Sequence of chain 2.B:
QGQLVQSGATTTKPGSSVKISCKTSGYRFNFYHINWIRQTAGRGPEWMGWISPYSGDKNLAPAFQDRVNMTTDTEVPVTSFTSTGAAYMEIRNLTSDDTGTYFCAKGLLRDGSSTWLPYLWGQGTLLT

Binding-site contacts:
Ligand atom C6 contacts residue ASP57 of chain 2.B at 3.2 Å.
Ligand atom N2 contacts residue HIS33 of chain 2.B at 3.5 Å (h-bond).
Ligand atom C7 contacts residue SER52 of chain 2.B at 3.6 Å.
Ligand atom O4 contacts residue HIS96 of chain 2.C at 3.5 Å (h-bond).
Ligand atom C7 contacts residue ASN58 of chain 2.D at 3.1 Å.
Ligand atom O5 contacts residue ASN58 of chain 2.D at 2.3 Å (h-bond).
Ligand atom O2 contacts residue THR115 of chain 2.B at 2.9 Å (h-bond).
Ligand atom C1 contacts residue ASN58 of chain 2.D at 1.4 Å.
Ligand atom O6 contacts residue ASP57 of chain 2.B at 2.6 Å (salt-bridge).
Ligand atom N2 contacts residue SER52 of chain 2.B at 3.5 Å (h-bond).
Ligand atom C5 contacts residue ARG110 of chain 2.B at 3.3 Å.
Ligand atom N2 contacts residue ASN58 of chain 2.D at 2.9 Å (h-bond).
Ligand atom C3 contacts residue HIS33 of chain 2.B at 3.4 Å.
Ligand atom C8 contacts residue PHE31 of chain 2.B at 3.2 Å (hydrophobic).
Ligand atom C5 contacts residue GLY112 of chain 2.B at 3.2 Å.
Ligand atom O7 contacts residue SER52 of chain 2.B at 2.9 Å (h-bond).
Ligand atom C7 contacts residue HIS33 of chain 2.B at 3.1 Å.
Ligand atom O6 contacts residue ARG110 of chain 2.B at 2.8 Å (salt-bridge).
Ligand atom C2 contacts residue ASN58 of chain 2.D at 2.5 Å.
Ligand atom O7 contacts residue ASN58 of chain 2.D at 2.9 Å (h-bond).
Ligand atom O6 contacts residue PHE31 of chain 2.B at 3.1 Å (h-bond).
Ligand atom O3 contacts residue HIS33 of chain 2.B at 2.9 Å (h-bond).
Ligand atom O4 contacts residue GLY112 of chain 2.B at 3.0 Å (h-bond).
Ligand atom O6 contacts residue SER55 of chain 2.B at 3.2 Å (h-bond).
Ligand atom O7 contacts residue SER17 of chain 2.A at 2.3 Å (h-bond).
Ligand atom O5 contacts residue ASN97 of chain 2.C at 3.5 Å.
Ligand atom C3 contacts residue GLY112 of chain 2.B at 3.5 Å.
Ligand atom O4 contacts residue SER55 of chain 2.B at 2.9 Å (h-bond).
Ligand atom O4 contacts residue ASP57 of chain 2.B at 2.6 Å (salt-bridge).
Ligand atom O2 contacts residue GLY112 of chain 2.B at 3.4 Å (h-bond).
Ligand atom O3 contacts residue HIS96 of chain 2.C at 3.6 Å.
Ligand atom C7 contacts residue SER17 of chain 2.A at 3.3 Å.
Ligand atom C6 contacts residue PHE31 of chain 2.B at 3.4 Å (hydrophobic).
Ligand atom O6 contacts residue ASP111 of chain 2.B at 2.7 Å (salt-bridge).
Ligand atom O7 contacts residue HIS33 of chain 2.B at 3.4 Å (h-bond).
Ligand atom O3 contacts residue SER113 of chain 2.B at 3.3 Å (h-bond).
Ligand atom C8 contacts residue HIS33 of chain 2.B at 3.3 Å.
Ligand atom O6 contacts residue ASN59 of chain 2.B at 3.2 Å (h-bond).
Ligand atom C4 contacts residue GLY112 of chain 2.B at 3.4 Å.
Ligand atom C6 contacts residue ASP111 of chain 2.B at 3.3 Å.

Sequence of chain 2.A:
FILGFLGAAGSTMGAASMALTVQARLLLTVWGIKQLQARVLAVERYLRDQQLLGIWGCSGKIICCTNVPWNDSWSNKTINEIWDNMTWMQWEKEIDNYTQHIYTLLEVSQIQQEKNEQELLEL

Sequence of chain 2.C:
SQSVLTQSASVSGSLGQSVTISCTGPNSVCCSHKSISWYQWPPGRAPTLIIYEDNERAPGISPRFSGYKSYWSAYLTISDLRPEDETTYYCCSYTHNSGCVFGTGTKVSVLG

A small-molecule ligand and the protein it binds are described below.
Small molecule (SMILES): CC(=O)N[C@H]1[C@H](O[C@H]2[C@H](O)[C@@H](NC(C)=O)CO[C@@H]2CO)O[C@H](CO)[C@@H](O[C@@H]2O[C@H](CO[C@H]3O[C@H](CO)[C@@H](O)[C@H](O[C@H]4O[C@H](CO)[C@@H](O)[C@H](O)[C@@H]4O)[C@@H]3O)[C@@H](O)[C@H](O[C@H]3O[C@H](CO)[C@@H](O)[C@H](O)[C@@H]3O)[C@@H]2O)[C@@H]1O

Sequence of chain 2.D:
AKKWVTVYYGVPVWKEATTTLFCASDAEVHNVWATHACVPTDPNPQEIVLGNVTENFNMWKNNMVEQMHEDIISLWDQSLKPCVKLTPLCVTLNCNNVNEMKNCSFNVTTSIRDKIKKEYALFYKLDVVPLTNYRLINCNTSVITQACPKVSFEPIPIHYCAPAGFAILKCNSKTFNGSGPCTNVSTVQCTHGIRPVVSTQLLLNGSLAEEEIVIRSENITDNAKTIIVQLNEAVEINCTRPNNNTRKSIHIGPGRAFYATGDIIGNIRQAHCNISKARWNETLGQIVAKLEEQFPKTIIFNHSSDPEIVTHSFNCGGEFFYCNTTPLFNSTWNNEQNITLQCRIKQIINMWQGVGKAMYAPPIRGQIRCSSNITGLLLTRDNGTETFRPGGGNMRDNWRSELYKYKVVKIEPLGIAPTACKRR